Sequence of chain 1.B:
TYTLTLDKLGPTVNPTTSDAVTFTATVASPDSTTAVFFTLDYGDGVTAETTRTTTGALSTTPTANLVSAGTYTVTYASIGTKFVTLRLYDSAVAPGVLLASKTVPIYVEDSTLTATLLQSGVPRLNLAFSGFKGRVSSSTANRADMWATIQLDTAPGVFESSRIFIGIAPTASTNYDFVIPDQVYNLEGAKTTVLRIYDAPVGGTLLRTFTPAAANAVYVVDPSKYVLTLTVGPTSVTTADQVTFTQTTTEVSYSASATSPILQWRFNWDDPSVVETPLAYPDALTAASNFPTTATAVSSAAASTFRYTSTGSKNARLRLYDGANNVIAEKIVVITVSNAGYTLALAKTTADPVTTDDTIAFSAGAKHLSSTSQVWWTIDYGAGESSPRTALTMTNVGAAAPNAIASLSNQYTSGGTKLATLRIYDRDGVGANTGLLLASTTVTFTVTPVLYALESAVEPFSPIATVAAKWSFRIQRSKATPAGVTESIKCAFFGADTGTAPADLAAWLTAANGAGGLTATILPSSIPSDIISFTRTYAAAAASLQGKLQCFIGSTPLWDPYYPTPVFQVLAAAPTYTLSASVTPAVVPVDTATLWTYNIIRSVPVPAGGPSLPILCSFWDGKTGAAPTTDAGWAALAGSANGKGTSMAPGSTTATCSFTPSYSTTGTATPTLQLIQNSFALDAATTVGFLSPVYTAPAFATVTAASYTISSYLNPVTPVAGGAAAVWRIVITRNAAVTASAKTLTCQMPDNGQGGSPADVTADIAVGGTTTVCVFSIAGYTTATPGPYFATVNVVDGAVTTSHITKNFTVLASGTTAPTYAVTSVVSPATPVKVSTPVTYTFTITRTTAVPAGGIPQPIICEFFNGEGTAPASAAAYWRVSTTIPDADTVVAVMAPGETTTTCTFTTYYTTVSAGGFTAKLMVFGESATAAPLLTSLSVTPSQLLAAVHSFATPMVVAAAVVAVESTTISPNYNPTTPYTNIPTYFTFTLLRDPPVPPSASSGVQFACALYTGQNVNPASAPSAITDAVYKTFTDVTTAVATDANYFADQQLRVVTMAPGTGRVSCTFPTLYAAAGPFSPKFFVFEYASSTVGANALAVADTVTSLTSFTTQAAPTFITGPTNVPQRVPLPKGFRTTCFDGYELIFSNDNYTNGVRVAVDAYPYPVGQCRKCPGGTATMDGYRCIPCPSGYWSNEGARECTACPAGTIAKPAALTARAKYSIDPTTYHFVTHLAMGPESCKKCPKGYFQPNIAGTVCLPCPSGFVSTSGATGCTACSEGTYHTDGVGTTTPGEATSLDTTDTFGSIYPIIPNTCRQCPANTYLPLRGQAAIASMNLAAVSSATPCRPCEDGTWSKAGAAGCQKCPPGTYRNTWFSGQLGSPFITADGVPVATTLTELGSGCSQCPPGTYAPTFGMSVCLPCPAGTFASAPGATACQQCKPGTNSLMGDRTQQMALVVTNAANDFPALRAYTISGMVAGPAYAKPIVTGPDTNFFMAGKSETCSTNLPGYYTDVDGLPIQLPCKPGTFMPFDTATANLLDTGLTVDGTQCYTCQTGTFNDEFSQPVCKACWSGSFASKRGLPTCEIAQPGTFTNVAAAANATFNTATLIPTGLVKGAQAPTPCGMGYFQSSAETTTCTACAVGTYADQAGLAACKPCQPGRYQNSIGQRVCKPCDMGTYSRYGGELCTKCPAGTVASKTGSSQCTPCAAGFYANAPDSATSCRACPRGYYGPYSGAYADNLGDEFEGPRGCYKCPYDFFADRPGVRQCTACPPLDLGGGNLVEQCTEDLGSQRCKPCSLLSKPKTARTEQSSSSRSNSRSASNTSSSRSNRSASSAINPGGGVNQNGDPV

A protein and the small-molecule ligand that binds it are described below.
Small molecule (SMILES): OC[C@@H]1OC[C@H](O[C@H]2O[C@@H](CO)[C@H](O)[C@H]2O)[C@H]1O

Binding-site contacts:
Ligand atom O3 contacts residue HYP1875 of chain 1.B at 4.4 Å.
Ligand atom C5 contacts residue HYP1872 of chain 1.B at 4.3 Å.
Ligand atom C5 contacts residue HYP1875 of chain 1.B at 4.2 Å.
Ligand atom O3 contacts residue HYP1873 of chain 1.B at 3.8 Å.
Ligand atom C4 contacts residue HYP1872 of chain 1.B at 3.9 Å.
Ligand atom O4 contacts residue HYP1875 of chain 1.B at 2.3 Å (h-bond).
Ligand atom C3 contacts residue HYP1875 of chain 1.B at 3.0 Å.
Ligand atom O2 contacts residue SER1874 of chain 1.B at 4.2 Å.
Ligand atom C2 contacts residue HYP1873 of chain 1.B at 3.4 Å.
Ligand atom C3 contacts residue HYP1873 of chain 1.B at 4.4 Å.
Ligand atom C2 contacts residue HYP1875 of chain 1.B at 2.4 Å.
Ligand atom C1 contacts residue HYP1875 of chain 1.B at 1.4 Å.
Ligand atom C1 contacts residue HYP1873 of chain 1.B at 3.8 Å.
Ligand atom C4 contacts residue HYP1875 of chain 1.B at 3.3 Å.
Ligand atom O2 contacts residue HYP1875 of chain 1.B at 2.7 Å (h-bond).
Ligand atom O2 contacts residue HYP1873 of chain 1.B at 4.1 Å.